The small molecule below binds the protein below.
Small molecule (SMILES): Nc1nc2c(ncn2[C@@H]2O[C@H](CO)C[C@H]2O)c(=O)[nH]1

Sequence of chain 2.A:
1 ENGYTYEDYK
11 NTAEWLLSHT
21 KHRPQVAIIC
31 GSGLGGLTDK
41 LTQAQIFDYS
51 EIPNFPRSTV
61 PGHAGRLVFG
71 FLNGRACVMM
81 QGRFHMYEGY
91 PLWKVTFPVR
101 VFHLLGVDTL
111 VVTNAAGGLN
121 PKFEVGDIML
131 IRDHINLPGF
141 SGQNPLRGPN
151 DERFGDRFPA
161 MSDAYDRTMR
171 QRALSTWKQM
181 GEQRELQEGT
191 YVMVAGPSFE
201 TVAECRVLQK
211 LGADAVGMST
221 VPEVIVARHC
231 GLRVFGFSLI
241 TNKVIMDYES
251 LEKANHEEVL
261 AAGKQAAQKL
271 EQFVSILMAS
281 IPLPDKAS

Binding-site contacts:
Ligand atom C2 contacts residue PHE199 of chain 2.A at 3.5 Å (hydrophobic).
Ligand atom C2' contacts residue SO41 of chain 2.D at 3.5 Å.
Ligand atom O2' contacts residue ALA115 of chain 2.A at 3.5 Å (h-bond).
Ligand atom N7 contacts residue ALA116 of chain 2.A at 3.7 Å.
Ligand atom N7 contacts residue GLY117 of chain 2.A at 3.3 Å (h-bond).
Ligand atom C6 contacts residue PHE199 of chain 2.A at 3.5 Å (hydrophobic).
Ligand atom O2' contacts residue MET218 of chain 2.A at 3.1 Å (h-bond).
Ligand atom N9 contacts residue ALA115 of chain 2.A at 3.3 Å (h-bond).
Ligand atom C2' contacts residue MET218 of chain 2.A at 3.6 Å (hydrophobic).
Ligand atom N2 contacts residue VAL216 of chain 2.A at 3.7 Å.
Ligand atom C5 contacts residue PHE199 of chain 2.A at 3.4 Å (hydrophobic).
Ligand atom C2 contacts residue VAL216 of chain 2.A at 3.6 Å (hydrophobic).
Ligand atom C2 contacts residue MET218 of chain 2.A at 3.3 Å (hydrophobic).
Ligand atom C2 contacts residue GLU200 of chain 2.A at 3.5 Å.
Ligand atom C8 contacts residue THR241 of chain 2.A at 3.5 Å.
Ligand atom C3' contacts residue SO41 of chain 2.D at 3.4 Å.
Ligand atom O5' contacts residue HIS256 of chain 2.A at 2.8 Å.
Ligand atom C5' contacts residue HIS256 of chain 2.A at 3.7 Å.
Ligand atom C6 contacts residue GLY117 of chain 2.A at 3.7 Å.
Ligand atom C4 contacts residue PHE199 of chain 2.A at 3.3 Å (hydrophobic).
Ligand atom N1 contacts residue PHE199 of chain 2.A at 3.3 Å.
Ligand atom N7 contacts residue ASN242 of chain 2.A at 2.8 Å (h-bond).
Ligand atom C5 contacts residue GLY117 of chain 2.A at 3.5 Å.
Ligand atom C1' contacts residue ALA115 of chain 2.A at 2.9 Å (hydrophobic).
Ligand atom N3 contacts residue MET218 of chain 2.A at 3.4 Å.
Ligand atom C5' contacts residue PHE199 of chain 2.A at 3.1 Å (hydrophobic).
Ligand atom C5 contacts residue ASN242 of chain 2.A at 3.7 Å.
Ligand atom N2 contacts residue GLU200 of chain 2.A at 2.8 Å (salt-bridge).
Ligand atom O6 contacts residue GLY117 of chain 2.A at 3.3 Å.
Ligand atom N2 contacts residue MET218 of chain 2.A at 2.8 Å.
Ligand atom N1 contacts residue GLU200 of chain 2.A at 2.8 Å (salt-bridge).
Ligand atom C3' contacts residue TYR87 of chain 2.A at 3.5 Å (hydrophobic).
Ligand atom C8 contacts residue ALA115 of chain 2.A at 3.4 Å (hydrophobic).
Ligand atom O2' contacts residue SO41 of chain 2.D at 2.5 Å (h-bond).
Ligand atom C5' contacts residue PHE158 of chain 1.A at 3.5 Å (hydrophobic).
Ligand atom N7 contacts residue THR241 of chain 2.A at 3.6 Å.
Ligand atom O6 contacts residue VAL244 of chain 2.A at 3.2 Å.
Ligand atom O5' contacts residue PHE199 of chain 2.A at 3.1 Å.
Ligand atom N3 contacts residue PHE199 of chain 2.A at 3.4 Å.
Ligand atom O6 contacts residue ASN242 of chain 2.A at 3.3 Å (h-bond).

Sequence of chain 1.A:
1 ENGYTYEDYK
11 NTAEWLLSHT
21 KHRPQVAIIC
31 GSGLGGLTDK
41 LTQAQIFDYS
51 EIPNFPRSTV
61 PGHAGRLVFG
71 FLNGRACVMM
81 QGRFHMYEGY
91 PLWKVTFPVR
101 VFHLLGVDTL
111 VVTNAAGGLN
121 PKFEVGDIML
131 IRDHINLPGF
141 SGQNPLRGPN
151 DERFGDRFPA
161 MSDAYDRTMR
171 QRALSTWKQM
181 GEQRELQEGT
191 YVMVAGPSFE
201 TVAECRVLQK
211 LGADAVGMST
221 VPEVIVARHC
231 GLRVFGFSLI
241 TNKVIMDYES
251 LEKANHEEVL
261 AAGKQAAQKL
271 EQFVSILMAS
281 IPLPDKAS